The protein below binds the small molecule below.
Small molecule (SMILES): O=C(O)[C@@](O)(COP(=O)(O)O)[C@H](O)[C@H](O)COP(=O)(O)O

Sequence of chain 1.K:
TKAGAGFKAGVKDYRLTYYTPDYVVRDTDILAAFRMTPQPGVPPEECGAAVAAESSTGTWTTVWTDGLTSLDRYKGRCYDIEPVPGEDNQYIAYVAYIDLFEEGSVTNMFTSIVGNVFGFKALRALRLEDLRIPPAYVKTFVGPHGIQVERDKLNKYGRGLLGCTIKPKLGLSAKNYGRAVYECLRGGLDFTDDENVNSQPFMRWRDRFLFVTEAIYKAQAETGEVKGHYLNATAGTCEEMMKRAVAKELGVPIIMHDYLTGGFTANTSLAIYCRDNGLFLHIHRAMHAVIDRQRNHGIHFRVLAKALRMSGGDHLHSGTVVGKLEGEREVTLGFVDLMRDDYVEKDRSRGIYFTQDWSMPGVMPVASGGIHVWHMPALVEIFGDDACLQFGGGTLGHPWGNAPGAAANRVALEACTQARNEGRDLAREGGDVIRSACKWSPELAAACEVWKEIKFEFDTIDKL

Binding-site contacts:
Ligand atom O4 contacts residue GLY380 of chain 1.K at 3.3 Å (h-bond).
Ligand atom O5P contacts residue HIS327 of chain 1.K at 2.9 Å (h-bond).
Ligand atom O3P contacts residue GLY380 of chain 1.K at 3.4 Å.
Ligand atom O1P contacts residue GLY404 of chain 1.K at 2.7 Å (h-bond).
Ligand atom O5P contacts residue SER379 of chain 1.K at 3.2 Å (h-bond).
Ligand atom O7 contacts residue LYS334 of chain 1.K at 2.7 Å (salt-bridge).
Ligand atom C2 contacts residue MG1 of chain 1.HB at 2.9 Å.
Ligand atom O2P contacts residue GLY403 of chain 1.K at 2.9 Å (h-bond).
Ligand atom O2 contacts residue THR173 of chain 1.K at 2.8 Å (h-bond).
Ligand atom O3P contacts residue TRP66 of chain 1.O at 3.2 Å.
Ligand atom O6 contacts residue GLU204 of chain 1.K at 3.1 Å (salt-bridge).
Ligand atom O2 contacts residue LYS175 of chain 1.K at 3.0 Å (salt-bridge).
Ligand atom O2 contacts residue KCX201 of chain 1.K at 3.1 Å (h-bond).
Ligand atom O3 contacts residue GLU204 of chain 1.K at 2.9 Å (salt-bridge).
Ligand atom O6 contacts residue ASN123 of chain 1.O at 3.0 Å (h-bond).
Ligand atom O3 contacts residue KCX201 of chain 1.K at 2.7 Å (h-bond).
Ligand atom O7 contacts residue GLU60 of chain 1.O at 3.4 Å (salt-bridge).
Ligand atom O4P contacts residue ARG295 of chain 1.K at 2.9 Å (salt-bridge).
Ligand atom C3 contacts residue KCX201 of chain 1.K at 3.1 Å.
Ligand atom O6P contacts residue ARG295 of chain 1.K at 2.8 Å (salt-bridge).
Ligand atom O2 contacts residue ASP203 of chain 1.K at 3.4 Å (salt-bridge).
Ligand atom O1P contacts residue LYS175 of chain 1.K at 3.4 Å.
Ligand atom O6 contacts residue ASP203 of chain 1.K at 3.1 Å (salt-bridge).
Ligand atom C contacts residue MG1 of chain 1.HB at 2.9 Å.
Ligand atom C contacts residue LYS175 of chain 1.K at 3.4 Å.
Ligand atom O6 contacts residue LYS177 of chain 1.K at 2.7 Å (salt-bridge).
Ligand atom O3P contacts residue LYS334 of chain 1.K at 2.9 Å (salt-bridge).
Ligand atom O1P contacts residue THR65 of chain 1.O at 2.6 Å (h-bond).
Ligand atom O6 contacts residue MG1 of chain 1.HB at 2.1 Å.
Ligand atom O5 contacts residue LEU335 of chain 1.K at 3.4 Å.
Ligand atom O1 contacts residue LYS175 of chain 1.K at 3.2 Å (salt-bridge).
Ligand atom O4 contacts residue SER379 of chain 1.K at 2.8 Å (h-bond).
Ligand atom O3P contacts residue THR65 of chain 1.O at 3.4 Å (h-bond).
Ligand atom O3 contacts residue MG1 of chain 1.HB at 2.2 Å.
Ligand atom P1 contacts residue THR65 of chain 1.O at 3.4 Å.
Ligand atom O3P contacts residue GLY381 of chain 1.K at 2.8 Å (h-bond).
Ligand atom O2 contacts residue MG1 of chain 1.HB at 2.2 Å.
Ligand atom O3 contacts residue HIS294 of chain 1.K at 2.9 Å (h-bond).
Ligand atom O6 contacts residue LYS175 of chain 1.K at 3.3 Å (salt-bridge).
Ligand atom C3 contacts residue MG1 of chain 1.HB at 3.1 Å.

Sequence of chain 1.O:
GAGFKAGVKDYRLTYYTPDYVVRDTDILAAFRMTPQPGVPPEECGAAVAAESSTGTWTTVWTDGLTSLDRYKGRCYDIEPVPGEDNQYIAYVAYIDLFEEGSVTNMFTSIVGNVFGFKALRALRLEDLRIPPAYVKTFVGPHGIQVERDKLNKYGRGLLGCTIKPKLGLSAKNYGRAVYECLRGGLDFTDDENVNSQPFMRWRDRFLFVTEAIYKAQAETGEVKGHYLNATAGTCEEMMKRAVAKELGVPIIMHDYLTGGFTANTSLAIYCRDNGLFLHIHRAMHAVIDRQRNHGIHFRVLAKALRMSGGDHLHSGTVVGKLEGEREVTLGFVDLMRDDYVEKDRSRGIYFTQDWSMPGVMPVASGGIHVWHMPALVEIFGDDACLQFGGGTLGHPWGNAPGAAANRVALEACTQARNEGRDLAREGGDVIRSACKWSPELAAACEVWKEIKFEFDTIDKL